A small-molecule ligand and the protein it binds are described below.
Small molecule (SMILES): Cc1cc2c3c(c1C)C(C)(C)C[C@H]1C=C(c4ccccc4)[C@]4(C(=O)NC(=O)N=C4N2C[C@H](O)[C@H](O)[C@H](O)COP(=O)(O)O)N31

Sequence of chain 2.A:
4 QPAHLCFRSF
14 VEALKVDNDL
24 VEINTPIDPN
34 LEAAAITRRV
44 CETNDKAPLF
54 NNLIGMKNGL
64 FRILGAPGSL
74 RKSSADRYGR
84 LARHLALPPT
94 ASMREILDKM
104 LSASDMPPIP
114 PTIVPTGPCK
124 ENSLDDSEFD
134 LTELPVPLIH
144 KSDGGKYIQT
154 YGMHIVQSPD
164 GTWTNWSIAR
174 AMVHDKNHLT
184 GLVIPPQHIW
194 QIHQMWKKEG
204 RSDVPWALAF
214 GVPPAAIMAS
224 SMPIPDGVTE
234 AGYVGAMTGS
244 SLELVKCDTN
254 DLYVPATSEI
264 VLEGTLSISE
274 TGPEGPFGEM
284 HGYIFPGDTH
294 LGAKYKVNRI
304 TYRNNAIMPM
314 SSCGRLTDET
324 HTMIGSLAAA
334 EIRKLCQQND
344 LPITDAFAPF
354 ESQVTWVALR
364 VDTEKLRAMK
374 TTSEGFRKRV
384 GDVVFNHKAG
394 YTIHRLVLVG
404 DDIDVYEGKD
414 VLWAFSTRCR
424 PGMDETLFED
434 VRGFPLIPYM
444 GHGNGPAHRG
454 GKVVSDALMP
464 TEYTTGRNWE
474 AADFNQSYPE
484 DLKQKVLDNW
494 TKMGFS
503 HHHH

Binding-site contacts:
Ligand atom O7 contacts residue SER223 of chain 2.A at 3.5 Å (h-bond).
Ligand atom O8 contacts residue GLN190 of chain 2.A at 2.9 Å (h-bond).
Ligand atom O1 contacts residue GLN190 of chain 2.A at 2.9 Å (h-bond).
Ligand atom C10 contacts residue ILE327 of chain 2.A at 3.4 Å (hydrophobic).
Ligand atom O4 contacts residue HIS191 of chain 2.A at 3.5 Å (h-bond).
Ligand atom O2 contacts residue ARG173 of chain 2.A at 2.7 Å (salt-bridge).
Ligand atom C14 contacts residue GLU282 of chain 2.A at 3.3 Å.
Ligand atom C19 contacts residue ILE171 of chain 2.A at 3.4 Å (hydrophobic).
Ligand atom O5 contacts residue HIS191 of chain 2.A at 2.8 Å (h-bond).
Ligand atom O6 contacts residue HIS191 of chain 2.A at 3.1 Å (h-bond).
Ligand atom N4 contacts residue ILE171 of chain 2.A at 3.4 Å (h-bond).
Ligand atom C22 contacts residue GLU282 of chain 2.A at 3.1 Å.
Ligand atom C6 contacts residue ILE327 of chain 2.A at 3.5 Å (hydrophobic).
Ligand atom P1 contacts residue MN1 of chain 2.B at 3.4 Å.
Ligand atom N2 contacts residue ILE171 of chain 2.A at 3.3 Å (h-bond).
Ligand atom N2 contacts residue GLN190 of chain 2.A at 3.3 Å (h-bond).
Ligand atom C1 contacts residue GLN190 of chain 2.A at 3.5 Å.
Ligand atom O9 contacts residue PRO226 of chain 2.A at 3.3 Å (h-bond).
Ligand atom C2 contacts residue ALA172 of chain 2.A at 3.5 Å (hydrophobic).
Ligand atom P1 contacts residue HIS191 of chain 2.A at 3.5 Å.
Ligand atom C12 contacts residue THR153 of chain 2.A at 3.3 Å.
Ligand atom C2 contacts residue ARG173 of chain 2.A at 3.5 Å.
Ligand atom C4 contacts residue ILE171 of chain 2.A at 3.3 Å (hydrophobic).
Ligand atom O6 contacts residue GLU233 of chain 2.A at 3.1 Å (salt-bridge).
Ligand atom O9 contacts residue MET225 of chain 2.A at 3.2 Å.
Ligand atom C27 contacts residue PHE437 of chain 2.A at 3.4 Å (hydrophobic).
Ligand atom O3 contacts residue SER170 of chain 2.A at 3.2 Å.
Ligand atom C11 contacts residue SER224 of chain 2.A at 3.5 Å.
Ligand atom O6 contacts residue ASN168 of chain 2.A at 2.9 Å (h-bond).
Ligand atom O6 contacts residue MN1 of chain 2.B at 2.2 Å.
Ligand atom O3 contacts residue SER223 of chain 2.A at 3.4 Å (h-bond).
Ligand atom O4 contacts residue PRO226 of chain 2.A at 3.5 Å.
Ligand atom C21 contacts residue SER223 of chain 2.A at 3.6 Å.
Ligand atom O4 contacts residue LYS391 of chain 2.A at 2.7 Å (salt-bridge).
Ligand atom O3 contacts residue K1 of chain 2.C at 3.0 Å.
Ligand atom C26 contacts residue PHE437 of chain 2.A at 3.5 Å (hydrophobic).
Ligand atom C28 contacts residue PHE437 of chain 2.A at 3.4 Å (hydrophobic).
Ligand atom O6 contacts residue K1 of chain 2.C at 2.8 Å.
Ligand atom P1 contacts residue K1 of chain 2.C at 3.4 Å.
Ligand atom O7 contacts residue ILE171 of chain 2.A at 2.9 Å (h-bond).